Binding-site contacts:
Ligand atom C7 contacts residue ILE122 of chain 2.C at 4.3 Å (hydrophobic).
Ligand atom C8 contacts residue ARG121 of chain 2.C at 3.7 Å.
Ligand atom C7 contacts residue ASN124 of chain 2.C at 3.2 Å.
Ligand atom C1 contacts residue ASN124 of chain 2.C at 1.5 Å.
Ligand atom C5 contacts residue ASN124 of chain 2.C at 3.8 Å.
Ligand atom C2 contacts residue ASN124 of chain 2.C at 2.4 Å.
Ligand atom C7 contacts residue ARG121 of chain 2.C at 3.8 Å.
Ligand atom N2 contacts residue ARG121 of chain 2.C at 3.6 Å (salt-bridge).
Ligand atom N2 contacts residue ASN124 of chain 2.C at 2.9 Å (h-bond).
Ligand atom C8 contacts residue ASN124 of chain 2.C at 4.0 Å.
Ligand atom O3 contacts residue ARG121 of chain 2.C at 3.9 Å.
Ligand atom O5 contacts residue ASN124 of chain 2.C at 2.4 Å (h-bond).
Ligand atom C4 contacts residue ASN124 of chain 2.C at 4.2 Å.
Ligand atom C8 contacts residue ILE122 of chain 2.C at 3.1 Å (hydrophobic).
Ligand atom C3 contacts residue ASN124 of chain 2.C at 3.8 Å.
Ligand atom O7 contacts residue ASN124 of chain 2.C at 3.5 Å (h-bond).

A small-molecule ligand and the protein it binds are described below.
Small molecule (SMILES): CC(=O)N[C@@H]1[C@@H](O)[C@H](O)[C@@H](CO)O[C@H]1O

Sequence of chain 2.C:
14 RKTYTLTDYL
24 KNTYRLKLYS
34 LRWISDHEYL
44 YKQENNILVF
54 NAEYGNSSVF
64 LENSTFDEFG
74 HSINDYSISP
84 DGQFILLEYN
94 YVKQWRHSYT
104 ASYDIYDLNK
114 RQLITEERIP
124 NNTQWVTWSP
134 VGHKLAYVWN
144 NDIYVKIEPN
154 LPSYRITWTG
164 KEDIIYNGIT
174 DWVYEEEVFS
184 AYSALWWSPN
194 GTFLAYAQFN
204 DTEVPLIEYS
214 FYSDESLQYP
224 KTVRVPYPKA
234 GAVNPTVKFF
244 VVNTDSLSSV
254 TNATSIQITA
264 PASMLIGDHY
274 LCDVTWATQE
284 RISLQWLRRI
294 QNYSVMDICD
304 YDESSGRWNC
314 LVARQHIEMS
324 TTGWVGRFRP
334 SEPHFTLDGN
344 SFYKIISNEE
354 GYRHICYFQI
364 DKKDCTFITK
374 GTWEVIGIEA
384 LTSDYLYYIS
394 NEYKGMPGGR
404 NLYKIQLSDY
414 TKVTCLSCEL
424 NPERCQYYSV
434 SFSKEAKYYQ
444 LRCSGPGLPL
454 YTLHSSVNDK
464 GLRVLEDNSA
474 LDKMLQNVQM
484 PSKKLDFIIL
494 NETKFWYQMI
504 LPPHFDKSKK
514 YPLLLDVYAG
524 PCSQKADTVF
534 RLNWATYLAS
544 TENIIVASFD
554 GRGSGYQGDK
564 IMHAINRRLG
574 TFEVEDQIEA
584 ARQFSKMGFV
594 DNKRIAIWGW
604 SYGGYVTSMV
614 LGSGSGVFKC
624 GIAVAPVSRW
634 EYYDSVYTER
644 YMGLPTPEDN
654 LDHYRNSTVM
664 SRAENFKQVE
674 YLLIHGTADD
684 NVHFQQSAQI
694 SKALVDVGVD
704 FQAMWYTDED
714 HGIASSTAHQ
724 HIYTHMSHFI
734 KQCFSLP